Sequence of chain 1.B:
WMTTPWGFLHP

Sequence of chain 1.A:
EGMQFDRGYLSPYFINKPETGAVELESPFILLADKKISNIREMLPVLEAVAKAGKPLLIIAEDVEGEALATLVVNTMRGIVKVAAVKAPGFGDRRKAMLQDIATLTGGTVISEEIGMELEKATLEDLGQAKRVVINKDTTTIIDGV

The small molecule below binds the protein below.
Small molecule (SMILES): CSCC[C@H](NC(=O)[C@H](CC1=CN=C2CC=CC=C12)NC(=O)[C@@H](N)CO)C(=O)N[C@H](C(=O)N[C@H](C(=O)N1CCC[C@H]1C(=O)N[C@@H](CC1=c2ccccc2=NC1)C(=O)NCC(=O)N[C@@H](Cc1ccccc1)C(=O)N[C@@H](CC(C)C)C(=O)N[C@@H](CC1=NC=NC1)C(=O)N1CCC[C@H]1C(=O)O)[C@@H](C)O)[C@@H](C)O

Sequence of chain 1.E:
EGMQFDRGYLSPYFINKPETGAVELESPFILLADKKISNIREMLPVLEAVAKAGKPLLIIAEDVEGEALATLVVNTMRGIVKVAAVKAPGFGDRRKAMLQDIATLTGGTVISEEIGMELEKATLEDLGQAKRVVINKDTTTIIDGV

Binding-site contacts:
Ligand atom C contacts residue ASN75 of chain 1.E at 3.5 Å.
Ligand atom O contacts residue ARG41 of chain 1.E at 2.9 Å (salt-bridge).
Ligand atom CG contacts residue LEU10 of chain 1.B at 3.5 Å (hydrophobic).
Ligand atom CH2 contacts residue LEU47 of chain 1.E at 3.7 Å (hydrophobic).
Ligand atom NE1 contacts residue GLU48 of chain 1.E at 3.7 Å.
Ligand atom N contacts residue ASN75 of chain 1.E at 2.8 Å (h-bond).
Ligand atom CH2 contacts residue GLU48 of chain 1.E at 3.6 Å.
Ligand atom CE1 contacts residue ARG41 of chain 1.E at 3.8 Å.
Ligand atom CZ contacts residue THR71 of chain 1.E at 3.6 Å.
Ligand atom C contacts residue ILE80 of chain 1.E at 3.7 Å (hydrophobic).
Ligand atom CE2 contacts residue LEU44 of chain 1.E at 3.7 Å (hydrophobic).
Ligand atom CZ contacts residue ASN75 of chain 1.E at 3.5 Å.
Ligand atom CD1 contacts residue ASN75 of chain 1.E at 3.4 Å.
Ligand atom CE2 contacts residue ASN75 of chain 1.E at 3.7 Å.
Ligand atom O contacts residue ARG78 of chain 1.E at 2.8 Å (salt-bridge).
Ligand atom CZ2 contacts residue GLU48 of chain 1.E at 3.7 Å.
Ligand atom CD contacts residue THR71 of chain 1.E at 3.2 Å.
Ligand atom O contacts residue THR71 of chain 1.E at 3.3 Å.
Ligand atom O contacts residue TRP2 of chain 1.B at 3.7 Å.
Ligand atom C contacts residue ARG41 of chain 1.E at 3.5 Å.
Ligand atom CE1 contacts residue ASN75 of chain 1.E at 3.4 Å.
Ligand atom CD1 contacts residue GLU48 of chain 1.E at 3.3 Å.
Ligand atom CA contacts residue ASN75 of chain 1.E at 3.7 Å.
Ligand atom OXT contacts residue ARG41 of chain 1.E at 3.4 Å (salt-bridge).
Ligand atom C contacts residue ASN75 of chain 1.E at 3.6 Å.
Ligand atom O contacts residue ASN75 of chain 1.E at 2.6 Å (h-bond).
Ligand atom CA contacts residue ASN75 of chain 1.E at 3.4 Å.
Ligand atom CD2 contacts residue TRP2 of chain 1.B at 3.5 Å (hydrophobic).
Ligand atom CE2 contacts residue ILE40 of chain 1.E at 3.5 Å (hydrophobic).
Ligand atom CD2 contacts residue LEU10 of chain 1.B at 3.7 Å (hydrophobic).
Ligand atom CB contacts residue THR71 of chain 1.E at 3.6 Å.
Ligand atom NE2 contacts residue LEU44 of chain 1.E at 3.7 Å.
Ligand atom CZ3 contacts residue VAL81 of chain 1.E at 3.8 Å (hydrophobic).
Ligand atom CE2 contacts residue GLU48 of chain 1.E at 3.6 Å.
Ligand atom CD1 contacts residue LEU10 of chain 1.B at 3.6 Å (hydrophobic).
Ligand atom O contacts residue ASN75 of chain 1.E at 3.7 Å.
Ligand atom CD2 contacts residue LEU44 of chain 1.E at 3.6 Å (hydrophobic).
Ligand atom O contacts residue ILE80 of chain 1.E at 3.3 Å.
Ligand atom CE2 contacts residue THR71 of chain 1.E at 3.4 Å.
Ligand atom CE2 contacts residue LEU10 of chain 1.B at 3.6 Å (hydrophobic).